Sequence of chain 3.A:
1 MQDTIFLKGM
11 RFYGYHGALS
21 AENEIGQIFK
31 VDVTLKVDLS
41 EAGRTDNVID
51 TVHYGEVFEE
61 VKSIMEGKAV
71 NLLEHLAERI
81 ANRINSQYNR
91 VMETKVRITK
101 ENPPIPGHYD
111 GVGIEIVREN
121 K

Binding-site contacts:
Ligand atom C10 contacts residue TYR13 of chain 3.A at 3.7 Å (hydrophobic).
Ligand atom C18 contacts residue TYR15 of chain 3.A at 3.3 Å (hydrophobic).
Ligand atom N7 contacts residue GLU66 of chain 3.A at 3.3 Å.
Ligand atom N9 contacts residue TYR13 of chain 3.A at 3.1 Å (h-bond).
Ligand atom C17 contacts residue GLU66 of chain 3.A at 3.4 Å.
Ligand atom O19 contacts residue TYR15 of chain 3.A at 3.1 Å (h-bond).
Ligand atom C18 contacts residue MET65 of chain 3.A at 3.6 Å (hydrophobic).
Ligand atom N1 contacts residue GLY107 of chain 5.A at 3.6 Å.
Ligand atom C15 contacts residue GLU66 of chain 3.A at 3.6 Å.
Ligand atom C14 contacts residue GLU66 of chain 3.A at 3.8 Å.
Ligand atom O20 contacts residue LYS68 of chain 3.A at 3.7 Å.
Ligand atom C6 contacts residue GLU66 of chain 3.A at 3.7 Å.
Ligand atom C18 contacts residue GLY14 of chain 3.A at 3.5 Å.
Ligand atom O19 contacts residue GLY67 of chain 3.A at 3.7 Å.
Ligand atom O20 contacts residue ALA69 of chain 3.A at 3.5 Å (h-bond).
Ligand atom O20 contacts residue GLY67 of chain 3.A at 2.4 Å (h-bond).
Ligand atom C12 contacts residue TYR13 of chain 3.A at 3.6 Å (hydrophobic).
Ligand atom O19 contacts residue GLY14 of chain 3.A at 2.7 Å.
Ligand atom C15 contacts residue GLY67 of chain 3.A at 3.5 Å.
Ligand atom O20 contacts residue TYR15 of chain 3.A at 3.5 Å (h-bond).
Ligand atom C12 contacts residue GLU66 of chain 3.A at 3.6 Å.
Ligand atom C18 contacts residue GLY67 of chain 3.A at 3.0 Å.
Ligand atom O19 contacts residue MET65 of chain 3.A at 2.7 Å (h-bond).
Ligand atom O20 contacts residue HIS16 of chain 3.A at 3.1 Å.
Ligand atom C4 contacts residue GLU66 of chain 3.A at 3.5 Å.
Ligand atom C16 contacts residue GLU66 of chain 3.A at 3.4 Å.
Ligand atom C16 contacts residue GLY67 of chain 3.A at 3.5 Å.
Ligand atom N1 contacts residue PRO106 of chain 5.A at 3.3 Å (h-bond).
Ligand atom O5 contacts residue GLU66 of chain 3.A at 2.7 Å (salt-bridge).
Ligand atom C16 contacts residue TYR15 of chain 3.A at 3.4 Å (hydrophobic).
Ligand atom C17 contacts residue TYR13 of chain 3.A at 3.1 Å (hydrophobic).
Ligand atom C17 contacts residue TYR15 of chain 3.A at 3.8 Å (hydrophobic).
Ligand atom O19 contacts residue HIS16 of chain 3.A at 2.9 Å (h-bond).
Ligand atom C18 contacts residue GLU66 of chain 3.A at 3.8 Å.
Ligand atom N8 contacts residue TYR13 of chain 3.A at 3.4 Å (h-bond).
Ligand atom C18 contacts residue HIS16 of chain 3.A at 3.6 Å.
Ligand atom C15 contacts residue TYR15 of chain 3.A at 3.6 Å (hydrophobic).
Ligand atom O19 contacts residue GLU66 of chain 3.A at 3.8 Å.
Ligand atom N11 contacts residue TYR13 of chain 3.A at 3.8 Å.
Ligand atom N11 contacts residue PRO106 of chain 5.A at 3.8 Å.

Sequence of chain 5.A:
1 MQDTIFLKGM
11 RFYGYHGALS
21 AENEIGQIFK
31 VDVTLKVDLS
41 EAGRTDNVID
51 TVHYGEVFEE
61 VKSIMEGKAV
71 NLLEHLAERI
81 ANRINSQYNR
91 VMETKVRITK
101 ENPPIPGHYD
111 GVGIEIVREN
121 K

The small molecule below binds the protein below.
Small molecule (SMILES): Nc1nc(O)c2nn(-c3cccc(C(=O)O)c3)nc2n1

Sequence of chain 8.A:
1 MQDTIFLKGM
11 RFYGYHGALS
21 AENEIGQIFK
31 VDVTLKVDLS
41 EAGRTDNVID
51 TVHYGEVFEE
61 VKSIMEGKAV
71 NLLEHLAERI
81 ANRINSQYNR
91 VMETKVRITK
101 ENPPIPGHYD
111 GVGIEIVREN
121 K